Binding-site contacts:
Ligand atom C5 contacts residue LEU117 of chain 1.D at 3.8 Å (hydrophobic).
Ligand atom C11 contacts residue TYR92 of chain 1.C at 4.0 Å (hydrophobic).
Ligand atom C12 contacts residue TYR192 of chain 1.C at 3.3 Å (hydrophobic).
Ligand atom C19 contacts residue TRP54 of chain 1.D at 3.7 Å (hydrophobic).
Ligand atom C13 contacts residue TRP146 of chain 1.C at 3.7 Å (hydrophobic).
Ligand atom O2 contacts residue TYR185 of chain 1.C at 3.3 Å.
Ligand atom C3 contacts residue CYS187 of chain 1.C at 3.6 Å (hydrophobic).
Ligand atom C5 contacts residue CYS187 of chain 1.C at 3.9 Å (hydrophobic).
Ligand atom C22 contacts residue TRP146 of chain 1.C at 3.5 Å (hydrophobic).
Ligand atom C4 contacts residue TRP54 of chain 1.D at 3.8 Å (hydrophobic).
Ligand atom C1 contacts residue CYS187 of chain 1.C at 3.5 Å (hydrophobic).
Ligand atom C10 contacts residue TRP54 of chain 1.D at 3.1 Å (hydrophobic).
Ligand atom C13 contacts residue SER145 of chain 1.C at 3.6 Å.
Ligand atom C16 contacts residue TYR185 of chain 1.C at 3.8 Å (hydrophobic).
Ligand atom C8 contacts residue CYS187 of chain 1.C at 3.8 Å (hydrophobic).
Ligand atom C12 contacts residue TRP146 of chain 1.C at 3.2 Å (hydrophobic).
Ligand atom C15 contacts residue TYR92 of chain 1.C at 4.0 Å (hydrophobic).
Ligand atom C2 contacts residue CYS188 of chain 1.C at 3.5 Å (hydrophobic).
Ligand atom C6 contacts residue CYS187 of chain 1.C at 3.8 Å (hydrophobic).
Ligand atom C6 contacts residue GLN115 of chain 1.D at 3.8 Å.
Ligand atom C14 contacts residue TYR92 of chain 1.C at 3.6 Å (hydrophobic).
Ligand atom C2 contacts residue LEU117 of chain 1.D at 3.5 Å (hydrophobic).
Ligand atom C7 contacts residue CYS187 of chain 1.C at 3.6 Å (hydrophobic).
Ligand atom C17 contacts residue TRP146 of chain 1.C at 4.0 Å (hydrophobic).
Ligand atom C15 contacts residue SER145 of chain 1.C at 3.4 Å.
Ligand atom C5 contacts residue GLN115 of chain 1.D at 3.2 Å.
Ligand atom C14 contacts residue TRP146 of chain 1.C at 3.5 Å (hydrophobic).
Ligand atom C20 contacts residue TRP146 of chain 1.C at 4.0 Å (hydrophobic).
Ligand atom C4 contacts residue LEU117 of chain 1.D at 4.0 Å (hydrophobic).
Ligand atom O1 contacts residue TRP54 of chain 1.D at 3.9 Å.
Ligand atom C1 contacts residue LEU117 of chain 1.D at 3.6 Å (hydrophobic).
Ligand atom C15 contacts residue TYR192 of chain 1.C at 3.3 Å (hydrophobic).
Ligand atom C4 contacts residue CYS187 of chain 1.C at 3.5 Å (hydrophobic).
Ligand atom C1 contacts residue CYS188 of chain 1.C at 4.0 Å (hydrophobic).
Ligand atom C8 contacts residue CYS188 of chain 1.C at 3.8 Å (hydrophobic).
Ligand atom C2 contacts residue CYS187 of chain 1.C at 3.7 Å (hydrophobic).
Ligand atom C13 contacts residue TYR92 of chain 1.C at 3.2 Å (hydrophobic).
Ligand atom C18 contacts residue TYR92 of chain 1.C at 3.7 Å (hydrophobic).
Ligand atom C18 contacts residue TRP146 of chain 1.C at 3.9 Å (hydrophobic).
Ligand atom C15 contacts residue TRP146 of chain 1.C at 3.2 Å (hydrophobic).

Sequence of chain 1.C:
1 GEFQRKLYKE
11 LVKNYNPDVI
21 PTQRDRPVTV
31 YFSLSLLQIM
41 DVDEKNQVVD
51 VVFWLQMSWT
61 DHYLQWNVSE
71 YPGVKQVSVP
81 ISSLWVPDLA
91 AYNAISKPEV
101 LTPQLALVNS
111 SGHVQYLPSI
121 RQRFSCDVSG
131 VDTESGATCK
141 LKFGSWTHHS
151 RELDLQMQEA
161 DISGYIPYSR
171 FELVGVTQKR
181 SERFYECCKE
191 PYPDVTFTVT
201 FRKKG

This small molecule binds to this protein.
Small molecule (SMILES): CN1[C@@H](CC(=O)c2ccccc2)CCC[C@H]1C[C@H](O)c1ccccc1

Sequence of chain 1.D:
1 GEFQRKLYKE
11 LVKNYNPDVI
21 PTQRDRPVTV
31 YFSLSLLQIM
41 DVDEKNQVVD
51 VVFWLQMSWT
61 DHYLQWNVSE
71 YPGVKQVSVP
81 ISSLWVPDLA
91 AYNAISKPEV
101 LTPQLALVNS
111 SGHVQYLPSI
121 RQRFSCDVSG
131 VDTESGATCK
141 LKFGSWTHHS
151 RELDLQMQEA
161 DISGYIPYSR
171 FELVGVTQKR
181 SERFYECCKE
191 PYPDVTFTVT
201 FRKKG